Sequence of chain 1.A:
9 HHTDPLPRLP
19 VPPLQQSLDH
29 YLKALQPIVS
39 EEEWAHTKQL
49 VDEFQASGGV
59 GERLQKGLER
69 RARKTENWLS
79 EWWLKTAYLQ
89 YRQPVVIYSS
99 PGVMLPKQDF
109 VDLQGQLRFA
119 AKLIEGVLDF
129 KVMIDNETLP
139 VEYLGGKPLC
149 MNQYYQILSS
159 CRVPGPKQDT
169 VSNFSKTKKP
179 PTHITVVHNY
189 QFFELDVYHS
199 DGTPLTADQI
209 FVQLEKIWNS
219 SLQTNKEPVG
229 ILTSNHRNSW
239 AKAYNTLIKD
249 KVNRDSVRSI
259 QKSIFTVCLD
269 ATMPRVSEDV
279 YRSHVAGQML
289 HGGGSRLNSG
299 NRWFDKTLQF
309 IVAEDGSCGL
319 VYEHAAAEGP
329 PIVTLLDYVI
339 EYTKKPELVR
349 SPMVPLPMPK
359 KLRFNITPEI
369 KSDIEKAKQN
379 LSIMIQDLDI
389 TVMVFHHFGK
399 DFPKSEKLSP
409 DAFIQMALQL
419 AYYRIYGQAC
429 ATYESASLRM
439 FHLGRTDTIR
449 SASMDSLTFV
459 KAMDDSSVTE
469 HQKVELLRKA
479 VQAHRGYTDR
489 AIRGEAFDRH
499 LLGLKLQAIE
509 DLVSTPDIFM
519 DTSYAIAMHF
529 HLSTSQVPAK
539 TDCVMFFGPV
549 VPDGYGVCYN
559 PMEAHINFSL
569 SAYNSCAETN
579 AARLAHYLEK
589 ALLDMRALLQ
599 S

Binding-site contacts:
Ligand atom O1A contacts residue TYR86 of chain 1.A at 4.0 Å.
Ligand atom C1 contacts residue TYR431 of chain 1.A at 3.2 Å (hydrophobic).
Ligand atom C5B contacts residue VAL548 of chain 1.A at 3.8 Å (hydrophobic).
Ligand atom C4 contacts residue SER433 of chain 1.A at 4.4 Å.
Ligand atom C2 contacts residue SER433 of chain 1.A at 4.3 Å.
Ligand atom O1A contacts residue TYR431 of chain 1.A at 3.2 Å (h-bond).
Ligand atom O1A contacts residue THR444 of chain 1.A at 2.8 Å (h-bond).
Ligand atom C1 contacts residue GLU326 of chain 1.A at 4.1 Å.
Ligand atom C1 contacts residue SER433 of chain 1.A at 4.1 Å.
Ligand atom C2 contacts residue THR444 of chain 1.A at 4.4 Å.
Ligand atom C5C contacts residue SER531 of chain 1.A at 3.7 Å.
Ligand atom C2 contacts residue GLU326 of chain 1.A at 3.5 Å.
Ligand atom C3 contacts residue HIS322 of chain 1.A at 3.6 Å.
Ligand atom C5C contacts residue SER533 of chain 1.A at 4.3 Å.
Ligand atom C5A contacts residue PHE545 of chain 1.A at 3.6 Å (hydrophobic).
Ligand atom C5C contacts residue PHE545 of chain 1.A at 4.2 Å (hydrophobic).
Ligand atom C5C contacts residue TYR431 of chain 1.A at 3.5 Å (hydrophobic).
Ligand atom O1B contacts residue SER433 of chain 1.A at 3.0 Å (h-bond).
Ligand atom C5C contacts residue THR532 of chain 1.A at 3.7 Å.
Ligand atom O1A contacts residue GLU326 of chain 1.A at 4.2 Å.
Ligand atom C2 contacts residue TYR86 of chain 1.A at 4.0 Å (hydrophobic).
Ligand atom C5B contacts residue SER531 of chain 1.A at 3.2 Å.
Ligand atom O1B contacts residue ARG497 of chain 1.A at 4.4 Å.
Ligand atom N5 contacts residue SER531 of chain 1.A at 4.0 Å.
Ligand atom C5C contacts residue SER433 of chain 1.A at 3.3 Å.
Ligand atom C1 contacts residue THR444 of chain 1.A at 3.5 Å.
Ligand atom O1B contacts residue TYR431 of chain 1.A at 2.5 Å (h-bond).
Ligand atom N5 contacts residue PHE545 of chain 1.A at 4.4 Å.
Ligand atom O1A contacts residue ARG497 of chain 1.A at 4.0 Å.
Ligand atom O3 contacts residue HIS322 of chain 1.A at 2.8 Å (h-bond).
Ligand atom O1A contacts residue TRP81 of chain 1.A at 3.5 Å.
Ligand atom O1B contacts residue THR444 of chain 1.A at 3.8 Å.
Ligand atom C4 contacts residue HIS322 of chain 1.A at 4.1 Å.
Ligand atom C2 contacts residue HIS322 of chain 1.A at 3.4 Å.
Ligand atom C3 contacts residue SER433 of chain 1.A at 3.7 Å.
Ligand atom N5 contacts residue SER433 of chain 1.A at 4.5 Å.

The small molecule below binds the protein below.
Small molecule (SMILES): C[N+](C)(C)C[C@H](O)CC(=O)O